Binding-site contacts:
Ligand atom C1 contacts residue TYR304 of chain 1.A at 3.6 Å (hydrophobic).
Ligand atom C9 contacts residue THR301 of chain 1.A at 4.5 Å.
Ligand atom C21 contacts residue TRP288 of chain 1.A at 3.9 Å (hydrophobic).
Ligand atom C11 contacts residue THR301 of chain 1.A at 4.0 Å.
Ligand atom C1 contacts residue THR301 of chain 1.A at 4.5 Å.
Ligand atom C12 contacts residue THR301 of chain 1.A at 3.6 Å.
Ligand atom C23 contacts residue PGV1 of chain 1.NA at 4.0 Å.
Ligand atom C19 contacts residue TYR304 of chain 1.A at 4.0 Å (hydrophobic).
Ligand atom C20 contacts residue TRP288 of chain 1.A at 4.3 Å (hydrophobic).
Ligand atom C2 contacts residue ASP300 of chain 1.A at 3.8 Å.
Ligand atom C22 contacts residue PGV1 of chain 1.NA at 3.7 Å.
Ligand atom C18 contacts residue TRP288 of chain 1.A at 4.2 Å (hydrophobic).
Ligand atom C24 contacts residue HIS103 of chain 1.C at 3.3 Å.
Ligand atom O26 contacts residue PGV1 of chain 1.NA at 4.0 Å.
Ligand atom C15 contacts residue PGV1 of chain 1.NA at 4.0 Å.
Ligand atom O26 contacts residue HIS233 of chain 1.A at 3.7 Å.
Ligand atom C23 contacts residue TRP99 of chain 1.C at 3.6 Å (hydrophobic).
Ligand atom C11 contacts residue PHE305 of chain 1.A at 3.9 Å (hydrophobic).
Ligand atom C11 contacts residue TYR304 of chain 1.A at 4.3 Å (hydrophobic).
Ligand atom C24 contacts residue PGV1 of chain 1.NA at 3.8 Å.
Ligand atom O25 contacts residue HIS103 of chain 1.C at 3.2 Å (h-bond).
Ligand atom C2 contacts residue THR301 of chain 1.A at 3.9 Å.
Ligand atom C23 contacts residue HIS233 of chain 1.A at 3.7 Å.
Ligand atom O26 contacts residue LEU230 of chain 1.A at 4.3 Å.
Ligand atom C12 contacts residue PHE305 of chain 1.A at 4.0 Å (hydrophobic).
Ligand atom O25 contacts residue PGV1 of chain 1.NA at 3.5 Å.
Ligand atom C16 contacts residue PGV1 of chain 1.NA at 4.1 Å.
Ligand atom C2 contacts residue TYR304 of chain 1.A at 4.3 Å (hydrophobic).
Ligand atom O25 contacts residue HIS233 of chain 1.A at 3.8 Å.
Ligand atom O26 contacts residue TRP99 of chain 1.C at 2.8 Å (h-bond).
Ligand atom C24 contacts residue HIS233 of chain 1.A at 3.6 Å.
Ligand atom C20 contacts residue PGV1 of chain 1.NA at 4.4 Å.
Ligand atom O12 contacts residue THR301 of chain 1.A at 2.7 Å (h-bond).
Ligand atom C24 contacts residue TRP99 of chain 1.C at 3.5 Å (hydrophobic).
Ligand atom O3 contacts residue ASP300 of chain 1.A at 3.6 Å.
Ligand atom O26 contacts residue HIS103 of chain 1.C at 2.7 Å (h-bond).
Ligand atom C21 contacts residue HIS233 of chain 1.A at 3.5 Å.

This small molecule binds to this protein.
Small molecule (SMILES): C[C@H](CCC(=O)O)[C@H]1CC[C@H]2[C@@H]3[C@H](O)C[C@@H]4C[C@H](O)CC[C@]4(C)[C@H]3C[C@H](O)[C@]12C

Sequence of chain 1.A:
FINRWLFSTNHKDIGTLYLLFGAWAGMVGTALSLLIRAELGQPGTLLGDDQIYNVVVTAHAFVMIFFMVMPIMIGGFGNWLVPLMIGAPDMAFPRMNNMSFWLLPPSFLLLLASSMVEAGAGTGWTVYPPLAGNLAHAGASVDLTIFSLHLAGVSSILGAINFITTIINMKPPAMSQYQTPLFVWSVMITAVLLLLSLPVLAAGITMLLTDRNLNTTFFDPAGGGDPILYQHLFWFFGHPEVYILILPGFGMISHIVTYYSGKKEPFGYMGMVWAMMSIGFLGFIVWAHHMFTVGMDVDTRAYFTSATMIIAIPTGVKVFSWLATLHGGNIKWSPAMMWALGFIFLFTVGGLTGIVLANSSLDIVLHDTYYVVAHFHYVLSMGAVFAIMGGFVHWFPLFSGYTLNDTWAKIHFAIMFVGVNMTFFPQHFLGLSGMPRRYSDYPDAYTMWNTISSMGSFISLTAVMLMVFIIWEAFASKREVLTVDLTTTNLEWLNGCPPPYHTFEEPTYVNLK

Sequence of chain 1.C:
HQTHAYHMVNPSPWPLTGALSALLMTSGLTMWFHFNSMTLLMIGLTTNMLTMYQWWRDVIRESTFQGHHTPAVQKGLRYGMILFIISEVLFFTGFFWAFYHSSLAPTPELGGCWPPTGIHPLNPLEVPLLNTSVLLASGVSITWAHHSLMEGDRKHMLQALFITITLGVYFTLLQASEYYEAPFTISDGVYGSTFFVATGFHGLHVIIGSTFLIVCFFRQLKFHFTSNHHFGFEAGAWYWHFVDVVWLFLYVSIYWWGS